A protein and the small-molecule ligand that binds it are described below.
Small molecule (SMILES): CC(=O)N[C@@H]1[C@@H](O)[C@H](O)[C@@H](CO)O[C@H]1O

Binding-site contacts:
Ligand atom O6 contacts residue THR85 of chain 39.F at 4.4 Å.
Ligand atom O4 contacts residue NAG1 of chain 39.K at 2.3 Å (h-bond).
Ligand atom N2 contacts residue THR85 of chain 39.F at 4.5 Å.
Ligand atom N2 contacts residue ASN175 of chain 39.F at 2.9 Å (h-bond).
Ligand atom O3 contacts residue NAG1 of chain 39.K at 3.9 Å.
Ligand atom C8 contacts residue ARG88 of chain 39.F at 4.3 Å.
Ligand atom C1 contacts residue GLU174 of chain 39.F at 4.1 Å.
Ligand atom C8 contacts residue ASN175 of chain 39.F at 4.5 Å.
Ligand atom C3 contacts residue THR85 of chain 39.F at 4.4 Å.
Ligand atom C8 contacts residue PRO86 of chain 39.F at 3.6 Å (hydrophobic).
Ligand atom O7 contacts residue ASN175 of chain 39.F at 3.5 Å (h-bond).
Ligand atom C5 contacts residue ASN175 of chain 39.F at 3.7 Å.
Ligand atom C7 contacts residue ASN175 of chain 39.F at 3.4 Å.
Ligand atom C3 contacts residue ASN175 of chain 39.F at 3.8 Å.
Ligand atom O6 contacts residue PHE173 of chain 39.F at 4.0 Å.
Ligand atom O5 contacts residue ASN175 of chain 39.F at 2.4 Å (h-bond).
Ligand atom C2 contacts residue ASN175 of chain 39.F at 2.4 Å.
Ligand atom O5 contacts residue GLU174 of chain 39.F at 3.5 Å (salt-bridge).
Ligand atom C1 contacts residue THR85 of chain 39.F at 3.8 Å.
Ligand atom C5 contacts residue NAG1 of chain 39.K at 3.8 Å.
Ligand atom C5 contacts residue THR85 of chain 39.F at 4.0 Å.
Ligand atom C4 contacts residue ASN175 of chain 39.F at 4.2 Å.
Ligand atom C4 contacts residue NAG1 of chain 39.K at 3.5 Å.
Ligand atom O5 contacts residue THR85 of chain 39.F at 4.3 Å.
Ligand atom N2 contacts residue PRO86 of chain 39.F at 3.9 Å.
Ligand atom C2 contacts residue THR85 of chain 39.F at 4.5 Å.
Ligand atom C3 contacts residue NAG1 of chain 39.K at 3.7 Å.
Ligand atom C7 contacts residue PRO86 of chain 39.F at 4.3 Å (hydrophobic).
Ligand atom O6 contacts residue GLU174 of chain 39.F at 3.8 Å.
Ligand atom C8 contacts residue GLU87 of chain 39.F at 3.6 Å.
Ligand atom C1 contacts residue ASN175 of chain 39.F at 1.4 Å.
Ligand atom C6 contacts residue NAG1 of chain 39.K at 4.2 Å.

Sequence of chain 39.F:
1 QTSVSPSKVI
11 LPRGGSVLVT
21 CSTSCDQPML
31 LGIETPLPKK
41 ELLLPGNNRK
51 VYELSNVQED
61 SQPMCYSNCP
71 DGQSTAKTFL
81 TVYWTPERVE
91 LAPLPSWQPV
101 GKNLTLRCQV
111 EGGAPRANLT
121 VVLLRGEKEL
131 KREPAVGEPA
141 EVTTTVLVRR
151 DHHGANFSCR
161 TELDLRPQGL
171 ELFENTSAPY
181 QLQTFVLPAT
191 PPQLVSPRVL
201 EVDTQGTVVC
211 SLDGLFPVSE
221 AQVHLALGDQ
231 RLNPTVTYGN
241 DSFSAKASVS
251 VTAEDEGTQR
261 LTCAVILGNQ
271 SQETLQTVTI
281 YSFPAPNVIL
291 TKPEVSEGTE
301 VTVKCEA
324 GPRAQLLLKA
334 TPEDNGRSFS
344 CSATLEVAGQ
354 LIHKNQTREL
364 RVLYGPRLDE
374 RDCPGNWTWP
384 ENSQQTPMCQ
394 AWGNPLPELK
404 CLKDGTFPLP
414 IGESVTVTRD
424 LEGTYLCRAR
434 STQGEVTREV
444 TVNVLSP